Binding-site contacts:
Ligand atom CL1 contacts residue TYR171 of chain 1.B at 3.9 Å.
Ligand atom C5 contacts residue VAL221 of chain 1.B at 4.0 Å (hydrophobic).
Ligand atom C5 contacts residue LEU211 of chain 1.B at 3.5 Å (hydrophobic).
Ligand atom C18 contacts residue NAP1 of chain 1.G at 3.8 Å.
Ligand atom C13 contacts residue TYR171 of chain 1.B at 3.8 Å (hydrophobic).
Ligand atom C12 contacts residue TYR171 of chain 1.B at 3.4 Å (hydrophobic).
Ligand atom C4 contacts residue LEU211 of chain 1.B at 3.7 Å (hydrophobic).
Ligand atom C3 contacts residue ALA217 of chain 1.B at 3.5 Å (hydrophobic).
Ligand atom N20 contacts residue TYR177 of chain 1.B at 2.9 Å (h-bond).
Ligand atom N19 contacts residue TYR177 of chain 1.B at 3.6 Å.
Ligand atom C16 contacts residue LEU211 of chain 1.B at 3.5 Å (hydrophobic).
Ligand atom C4 contacts residue ALA217 of chain 1.B at 3.9 Å (hydrophobic).
Ligand atom C23 contacts residue ILE115 of chain 1.B at 4.0 Å (hydrophobic).
Ligand atom C22 contacts residue THR118 of chain 1.B at 3.6 Å.
Ligand atom C16 contacts residue GLY210 of chain 1.B at 3.7 Å.
Ligand atom C17 contacts residue LEU165 of chain 1.B at 3.9 Å (hydrophobic).
Ligand atom C17 contacts residue TYR171 of chain 1.B at 3.8 Å (hydrophobic).
Ligand atom N20 contacts residue SER164 of chain 1.B at 3.7 Å.
Ligand atom CL1 contacts residue TYR278 of chain 1.A at 3.9 Å.
Ligand atom C4 contacts residue VAL221 of chain 1.B at 3.6 Å (hydrophobic).
Ligand atom N6 contacts residue NAP1 of chain 1.G at 3.9 Å.
Ligand atom C7 contacts residue TYR177 of chain 1.B at 4.1 Å (hydrophobic).
Ligand atom N19 contacts residue SER164 of chain 1.B at 2.8 Å (h-bond).
Ligand atom N20 contacts residue NAP1 of chain 1.G at 3.3 Å.
Ligand atom CL1 contacts residue PRO172 of chain 1.B at 3.8 Å.
Ligand atom N19 contacts residue NAP1 of chain 1.G at 3.2 Å.
Ligand atom C23 contacts residue TYR177 of chain 1.B at 3.6 Å (hydrophobic).
Ligand atom C11 contacts residue VAL174 of chain 1.B at 4.0 Å (hydrophobic).
Ligand atom C22 contacts residue TYR177 of chain 1.B at 3.5 Å (hydrophobic).
Ligand atom C17 contacts residue SER164 of chain 1.B at 3.4 Å.
Ligand atom C23 contacts residue NAP1 of chain 1.G at 3.4 Å.
Ligand atom C18 contacts residue SER164 of chain 1.B at 3.8 Å.
Ligand atom C7 contacts residue NAP1 of chain 1.G at 3.6 Å.
Ligand atom C10 contacts residue TYR171 of chain 1.B at 3.8 Å (hydrophobic).
Ligand atom C13 contacts residue VAL225 of chain 1.B at 3.8 Å (hydrophobic).
Ligand atom C11 contacts residue TYR171 of chain 1.B at 3.4 Å (hydrophobic).
Ligand atom C9 contacts residue TYR171 of chain 1.B at 4.0 Å (hydrophobic).
Ligand atom C14 contacts residue TYR171 of chain 1.B at 3.9 Å (hydrophobic).
Ligand atom CL1 contacts residue MET173 of chain 1.B at 3.6 Å.
Ligand atom CL1 contacts residue VAL225 of chain 1.B at 3.7 Å.

The protein below binds the small molecule below.
Small molecule (SMILES): CC(C)(O)c1cccn2c(C3(c4ccc(Cl)cc4)CC3)nnc12

Sequence of chain 1.A:
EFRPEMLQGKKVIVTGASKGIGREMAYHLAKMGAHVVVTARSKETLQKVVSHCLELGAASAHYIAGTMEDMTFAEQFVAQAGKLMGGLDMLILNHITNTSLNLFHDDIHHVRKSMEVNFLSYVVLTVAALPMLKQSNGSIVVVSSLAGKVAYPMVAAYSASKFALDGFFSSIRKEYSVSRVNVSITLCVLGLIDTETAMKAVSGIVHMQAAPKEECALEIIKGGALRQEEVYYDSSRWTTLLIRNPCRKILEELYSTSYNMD

Sequence of chain 1.B:
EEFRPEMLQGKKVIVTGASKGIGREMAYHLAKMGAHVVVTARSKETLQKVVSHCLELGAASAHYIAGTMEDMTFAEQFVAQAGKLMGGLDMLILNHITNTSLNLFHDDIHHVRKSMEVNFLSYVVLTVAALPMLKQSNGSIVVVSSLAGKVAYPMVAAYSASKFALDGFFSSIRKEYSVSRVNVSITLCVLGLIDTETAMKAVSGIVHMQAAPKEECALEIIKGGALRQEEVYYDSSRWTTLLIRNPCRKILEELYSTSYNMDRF